Sequence of chain 1.C:
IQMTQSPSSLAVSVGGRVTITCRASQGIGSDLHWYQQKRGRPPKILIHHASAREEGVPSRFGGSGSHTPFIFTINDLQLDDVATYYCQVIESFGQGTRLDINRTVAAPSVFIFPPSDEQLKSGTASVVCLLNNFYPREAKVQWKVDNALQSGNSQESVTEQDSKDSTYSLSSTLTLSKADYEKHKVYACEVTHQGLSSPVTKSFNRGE

Binding-site contacts:
Ligand atom C8 contacts residue ALA12 of chain 1.C at 3.8 Å (hydrophobic).
Ligand atom N2 contacts residue ASN103 of chain 1.C at 2.9 Å (h-bond).
Ligand atom C2 contacts residue ASN103 of chain 1.C at 2.5 Å.
Ligand atom O6 contacts residue ARG104 of chain 1.C at 4.4 Å.
Ligand atom C5 contacts residue ASN103 of chain 1.C at 3.7 Å.
Ligand atom O6 contacts residue THR105 of chain 1.C at 3.5 Å.
Ligand atom C4 contacts residue ASN103 of chain 1.C at 4.3 Å.
Ligand atom C7 contacts residue ASN103 of chain 1.C at 3.4 Å.
Ligand atom C1 contacts residue ASN103 of chain 1.C at 1.4 Å.
Ligand atom O5 contacts residue ASN103 of chain 1.C at 2.4 Å (h-bond).
Ligand atom O7 contacts residue ASN103 of chain 1.C at 3.6 Å (h-bond).
Ligand atom C3 contacts residue ASN103 of chain 1.C at 3.8 Å.

A protein and the small-molecule ligand that binds it are described below.
Small molecule (SMILES): CC(=O)N[C@@H]1[C@@H](O)[C@H](O)[C@@H](CO)O[C@H]1O